Binding-site contacts:
Ligand atom C16 contacts residue TYR24 of chain 1.A at 3.7 Å (hydrophobic).
Ligand atom C7 contacts residue HIS135 of chain 1.A at 3.6 Å.
Ligand atom O71 contacts residue SER67 of chain 1.A at 2.8 Å (h-bond).
Ligand atom F4 contacts residue LEU234 of chain 1.A at 3.4 Å.
Ligand atom F5 contacts residue HIS135 of chain 1.A at 2.9 Å.
Ligand atom C44 contacts residue HIS135 of chain 1.A at 3.5 Å.
Ligand atom F4 contacts residue LEU57 of chain 1.A at 3.5 Å.
Ligand atom O62 contacts residue LEU63 of chain 1.A at 3.6 Å.
Ligand atom F3 contacts residue VAL248 of chain 1.A at 3.4 Å.
Ligand atom C34 contacts residue SER67 of chain 1.A at 3.5 Å.
Ligand atom F2 contacts residue VAL64 of chain 1.A at 3.6 Å.
Ligand atom C12 contacts residue TRP116 of chain 1.A at 3.7 Å (hydrophobic).
Ligand atom O47 contacts residue HIS135 of chain 1.A at 2.7 Å (h-bond).
Ligand atom C20 contacts residue TYR125 of chain 1.A at 3.6 Å (hydrophobic).
Ligand atom O47 contacts residue HIS227 of chain 1.A at 2.7 Å (h-bond).
Ligand atom C13 contacts residue TRP116 of chain 1.A at 3.4 Å (hydrophobic).
Ligand atom C20 contacts residue LEU60 of chain 1.A at 3.7 Å (hydrophobic).
Ligand atom O2 contacts residue TYR24 of chain 1.A at 3.5 Å.
Ligand atom F3 contacts residue TYR231 of chain 1.A at 3.4 Å.
Ligand atom O2 contacts residue ARG104 of chain 1.A at 2.9 Å (salt-bridge).
Ligand atom O2 contacts residue LYS70 of chain 1.A at 3.6 Å.
Ligand atom F4 contacts residue LEU244 of chain 1.A at 3.5 Å.
Ligand atom F2 contacts residue PHE252 of chain 1.A at 3.4 Å.
Ligand atom C44 contacts residue HIS227 of chain 1.A at 3.7 Å.
Ligand atom C14 contacts residue SER105 of chain 1.A at 3.6 Å.
Ligand atom C34 contacts residue ILE101 of chain 1.A at 3.3 Å (hydrophobic).
Ligand atom C29 contacts residue VAL64 of chain 1.A at 3.2 Å (hydrophobic).
Ligand atom F3 contacts residue PHE252 of chain 1.A at 3.7 Å.
Ligand atom O71 contacts residue ARG104 of chain 1.A at 2.8 Å (salt-bridge).
Ligand atom C48 contacts residue LEU57 of chain 1.A at 3.5 Å (hydrophobic).
Ligand atom C16 contacts residue ARG104 of chain 1.A at 3.5 Å.
Ligand atom F2 contacts residue ILE98 of chain 1.A at 3.7 Å.
Ligand atom F6 contacts residue LEU57 of chain 1.A at 3.3 Å.
Ligand atom F1 contacts residue VAL64 of chain 1.A at 3.5 Å.
Ligand atom O1 contacts residue TYR24 of chain 1.A at 3.5 Å.
Ligand atom F6 contacts residue ALA61 of chain 1.A at 3.5 Å.
Ligand atom F2 contacts residue HIS227 of chain 1.A at 3.1 Å.
Ligand atom O2 contacts residue THR23 of chain 1.A at 3.6 Å (h-bond).
Ligand atom C12 contacts residue VAL130 of chain 1.A at 3.8 Å (hydrophobic).
Ligand atom F5 contacts residue LEU57 of chain 1.A at 3.2 Å.

The small molecule below binds the protein below.
Small molecule (SMILES): CCC(CC)(c1ccc(/C=C/C(O)(C(F)(F)F)C(F)(F)F)c(C)c1)c1ccc(OC[C@@H](O)CCC(=O)O)c(C)c1

Sequence of chain 1.A:
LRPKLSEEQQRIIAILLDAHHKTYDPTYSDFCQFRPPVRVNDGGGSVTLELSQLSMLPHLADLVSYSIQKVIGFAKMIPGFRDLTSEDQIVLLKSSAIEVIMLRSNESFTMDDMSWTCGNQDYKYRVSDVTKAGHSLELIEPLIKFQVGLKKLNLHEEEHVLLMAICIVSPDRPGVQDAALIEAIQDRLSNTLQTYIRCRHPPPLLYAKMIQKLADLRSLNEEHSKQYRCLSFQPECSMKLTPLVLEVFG